A protein and the small-molecule ligand that binds it are described below.
Small molecule (SMILES): CC(=O)N[C@@H]1[C@@H](O)[C@H](O)[C@@H](CO)O[C@H]1O

Binding-site contacts:
Ligand atom O5 contacts residue ASN23 of chain 1.A at 2.4 Å (h-bond).
Ligand atom O7 contacts residue ASN23 of chain 1.A at 3.0 Å (h-bond).
Ligand atom C3 contacts residue ASN23 of chain 1.A at 3.8 Å.
Ligand atom C7 contacts residue ASN23 of chain 1.A at 3.1 Å.
Ligand atom O6 contacts residue SER66 of chain 1.A at 3.3 Å (h-bond).
Ligand atom C5 contacts residue SER66 of chain 1.A at 4.2 Å.
Ligand atom O6 contacts residue THR25 of chain 1.A at 3.7 Å.
Ligand atom C8 contacts residue ASN23 of chain 1.A at 4.3 Å.
Ligand atom C5 contacts residue ASN23 of chain 1.A at 3.7 Å.
Ligand atom C4 contacts residue ASN23 of chain 1.A at 4.3 Å.
Ligand atom C8 contacts residue ILE68 of chain 1.A at 4.0 Å (hydrophobic).
Ligand atom C2 contacts residue ASN23 of chain 1.A at 2.5 Å.
Ligand atom C6 contacts residue SER66 of chain 1.A at 4.0 Å.
Ligand atom N2 contacts residue ASN23 of chain 1.A at 2.9 Å (h-bond).
Ligand atom C1 contacts residue ASN23 of chain 1.A at 1.4 Å.

Sequence of chain 1.A:
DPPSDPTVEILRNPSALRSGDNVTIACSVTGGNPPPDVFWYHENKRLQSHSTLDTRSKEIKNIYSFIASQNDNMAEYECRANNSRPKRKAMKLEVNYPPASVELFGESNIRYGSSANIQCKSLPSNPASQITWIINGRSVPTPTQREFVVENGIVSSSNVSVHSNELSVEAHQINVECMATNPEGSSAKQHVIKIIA